Binding-site contacts:
Ligand atom P contacts residue GLY66 of chain 1.A at 3.7 Å.
Ligand atom P contacts residue LYS68 of chain 1.A at 3.3 Å.
Ligand atom OP1 contacts residue LYS72 of chain 1.A at 3.8 Å.
Ligand atom OP1 contacts residue GLY66 of chain 1.A at 2.9 Å (h-bond).
Ligand atom OP2 contacts residue VAL65 of chain 1.A at 3.7 Å.
Ligand atom OP2 contacts residue LYS35 of chain 1.A at 3.8 Å.
Ligand atom O3' contacts residue VAL65 of chain 1.A at 3.9 Å.
Ligand atom OP2 contacts residue NA1 of chain 1.H at 3.9 Å.
Ligand atom C3' contacts residue LYS68 of chain 1.A at 3.9 Å.
Ligand atom N3 contacts residue ALA38 of chain 1.A at 3.7 Å.
Ligand atom OP1 contacts residue PRO63 of chain 1.A at 3.7 Å.
Ligand atom C3' contacts residue GLY66 of chain 1.A at 3.7 Å.
Ligand atom C5' contacts residue TYR39 of chain 1.A at 3.5 Å (hydrophobic).
Ligand atom P contacts residue LYS35 of chain 1.A at 3.6 Å.
Ligand atom OP2 contacts residue LYS68 of chain 1.A at 2.7 Å (salt-bridge).
Ligand atom OP1 contacts residue VAL65 of chain 1.A at 3.5 Å (h-bond).
Ligand atom OP2 contacts residue THR67 of chain 1.A at 3.6 Å.
Ligand atom OP1 contacts residue ILE69 of chain 1.A at 3.0 Å (h-bond).
Ligand atom OP1 contacts residue TYR39 of chain 1.A at 3.8 Å.
Ligand atom OP1 contacts residue THR67 of chain 1.A at 3.7 Å.
Ligand atom N7 contacts residue LYS35 of chain 1.A at 3.8 Å.
Ligand atom OP1 contacts residue LEU62 of chain 1.A at 3.7 Å.
Ligand atom OP1 contacts residue LYS68 of chain 1.A at 3.7 Å.
Ligand atom OP1 contacts residue LYS68 of chain 1.A at 3.0 Å (salt-bridge).
Ligand atom P contacts residue NA1 of chain 1.H at 3.8 Å.
Ligand atom C4' contacts residue GLY64 of chain 1.A at 3.2 Å.
Ligand atom OP2 contacts residue GLY66 of chain 1.A at 3.7 Å.
Ligand atom O3' contacts residue GLY64 of chain 1.A at 3.4 Å.
Ligand atom OP1 contacts residue NA1 of chain 1.H at 2.8 Å (h-bond).
Ligand atom O5' contacts residue GLY66 of chain 1.A at 3.5 Å.
Ligand atom OP2 contacts residue LYS68 of chain 1.A at 3.1 Å (salt-bridge).
Ligand atom P contacts residue GLY64 of chain 1.A at 3.9 Å.
Ligand atom P contacts residue LYS68 of chain 1.A at 3.8 Å.
Ligand atom O3' contacts residue ILE69 of chain 1.A at 3.6 Å.
Ligand atom O5' contacts residue LYS35 of chain 1.A at 3.9 Å.
Ligand atom C5' contacts residue GLY64 of chain 1.A at 3.2 Å.
Ligand atom OP1 contacts residue GLY64 of chain 1.A at 2.9 Å (h-bond).
Ligand atom OP3 contacts residue LYS35 of chain 1.A at 2.5 Å (salt-bridge).
Ligand atom C5' contacts residue GLY66 of chain 1.A at 3.5 Å.
Ligand atom O4' contacts residue ALA38 of chain 1.A at 3.4 Å.

Sequence of chain 1.A:
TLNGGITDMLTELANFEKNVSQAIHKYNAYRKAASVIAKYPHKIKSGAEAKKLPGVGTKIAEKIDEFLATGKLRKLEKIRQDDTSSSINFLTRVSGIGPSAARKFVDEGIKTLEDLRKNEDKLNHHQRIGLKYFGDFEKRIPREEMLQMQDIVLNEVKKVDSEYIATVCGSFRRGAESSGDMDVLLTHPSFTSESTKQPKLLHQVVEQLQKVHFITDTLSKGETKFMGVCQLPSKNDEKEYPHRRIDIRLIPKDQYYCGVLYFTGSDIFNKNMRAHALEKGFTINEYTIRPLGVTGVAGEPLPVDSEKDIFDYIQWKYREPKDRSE

A protein and the small-molecule ligand that binds it are described below.
Small molecule (SMILES): Cc1cn([C@H]2C[C@H](O[P](=O)(O)OC[C@H]3O[C@@H](n4ccc(N)nc4=O)C[C@@H]3O[P](=O)(O)OC[C@H]3O[C@@H](n4cnc5c(=O)nc(N)[nH]c54)C[C@@H]3O[P](=O)(O)OC[C@H]3O[C@@H](n4cnc5c(=O)nc(N)[nH]c54)C[C@@H]3O)[C@@H](CO[P](=O)(O)O[C@H]3C[C@H](n4cnc5c(=O)nc(N)[nH]c54)O[C@@H]3COP(=O)(O)O)O2)c(=O)[nH]c1=O